Sequence of chain 1.Q:
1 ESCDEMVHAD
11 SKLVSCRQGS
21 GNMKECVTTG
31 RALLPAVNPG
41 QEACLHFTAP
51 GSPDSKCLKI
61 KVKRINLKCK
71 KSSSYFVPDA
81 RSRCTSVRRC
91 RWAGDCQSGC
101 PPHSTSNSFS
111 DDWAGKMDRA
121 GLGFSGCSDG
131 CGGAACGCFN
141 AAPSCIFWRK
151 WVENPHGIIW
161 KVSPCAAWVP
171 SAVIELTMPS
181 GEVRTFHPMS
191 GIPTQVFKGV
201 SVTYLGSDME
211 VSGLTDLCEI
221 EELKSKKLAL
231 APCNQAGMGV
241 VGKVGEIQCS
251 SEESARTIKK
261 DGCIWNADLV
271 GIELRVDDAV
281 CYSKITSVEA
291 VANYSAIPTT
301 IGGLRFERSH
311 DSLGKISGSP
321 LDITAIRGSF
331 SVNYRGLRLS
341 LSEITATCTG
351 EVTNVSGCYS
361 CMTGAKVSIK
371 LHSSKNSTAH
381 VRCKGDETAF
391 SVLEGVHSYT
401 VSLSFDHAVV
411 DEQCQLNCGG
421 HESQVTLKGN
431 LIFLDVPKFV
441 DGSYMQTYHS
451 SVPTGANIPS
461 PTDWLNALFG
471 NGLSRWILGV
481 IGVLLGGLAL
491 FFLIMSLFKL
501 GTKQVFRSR

This small molecule binds to this protein.
Small molecule (SMILES): CC(=O)N[C@@H]1[C@@H](O)[C@H](O)[C@@H](CO)O[C@H]1O

Binding-site contacts:
Ligand atom O6 contacts residue GLU394 of chain 1.Q at 4.2 Å.
Ligand atom N2 contacts residue ASN376 of chain 1.Q at 3.2 Å (h-bond).
Ligand atom C1 contacts residue ASN376 of chain 1.Q at 1.4 Å.
Ligand atom O3 contacts residue ASN376 of chain 1.Q at 4.0 Å.
Ligand atom C2 contacts residue ASN376 of chain 1.Q at 2.4 Å.
Ligand atom C4 contacts residue ASN376 of chain 1.Q at 4.2 Å.
Ligand atom O5 contacts residue ASN376 of chain 1.Q at 2.4 Å (h-bond).
Ligand atom C6 contacts residue ASN376 of chain 1.Q at 4.4 Å.
Ligand atom O7 contacts residue ASN376 of chain 1.Q at 4.3 Å.
Ligand atom O3 contacts residue GLU394 of chain 1.Q at 4.4 Å.
Ligand atom C5 contacts residue ASN376 of chain 1.Q at 3.6 Å.
Ligand atom O5 contacts residue GLU394 of chain 1.Q at 3.3 Å.
Ligand atom C7 contacts residue ASN376 of chain 1.Q at 4.1 Å.
Ligand atom C6 contacts residue GLU394 of chain 1.Q at 3.5 Å.
Ligand atom C1 contacts residue GLU394 of chain 1.Q at 4.3 Å.
Ligand atom C5 contacts residue GLU394 of chain 1.Q at 4.2 Å.
Ligand atom C3 contacts residue ASN376 of chain 1.Q at 3.7 Å.